Sequence of chain 1.B:
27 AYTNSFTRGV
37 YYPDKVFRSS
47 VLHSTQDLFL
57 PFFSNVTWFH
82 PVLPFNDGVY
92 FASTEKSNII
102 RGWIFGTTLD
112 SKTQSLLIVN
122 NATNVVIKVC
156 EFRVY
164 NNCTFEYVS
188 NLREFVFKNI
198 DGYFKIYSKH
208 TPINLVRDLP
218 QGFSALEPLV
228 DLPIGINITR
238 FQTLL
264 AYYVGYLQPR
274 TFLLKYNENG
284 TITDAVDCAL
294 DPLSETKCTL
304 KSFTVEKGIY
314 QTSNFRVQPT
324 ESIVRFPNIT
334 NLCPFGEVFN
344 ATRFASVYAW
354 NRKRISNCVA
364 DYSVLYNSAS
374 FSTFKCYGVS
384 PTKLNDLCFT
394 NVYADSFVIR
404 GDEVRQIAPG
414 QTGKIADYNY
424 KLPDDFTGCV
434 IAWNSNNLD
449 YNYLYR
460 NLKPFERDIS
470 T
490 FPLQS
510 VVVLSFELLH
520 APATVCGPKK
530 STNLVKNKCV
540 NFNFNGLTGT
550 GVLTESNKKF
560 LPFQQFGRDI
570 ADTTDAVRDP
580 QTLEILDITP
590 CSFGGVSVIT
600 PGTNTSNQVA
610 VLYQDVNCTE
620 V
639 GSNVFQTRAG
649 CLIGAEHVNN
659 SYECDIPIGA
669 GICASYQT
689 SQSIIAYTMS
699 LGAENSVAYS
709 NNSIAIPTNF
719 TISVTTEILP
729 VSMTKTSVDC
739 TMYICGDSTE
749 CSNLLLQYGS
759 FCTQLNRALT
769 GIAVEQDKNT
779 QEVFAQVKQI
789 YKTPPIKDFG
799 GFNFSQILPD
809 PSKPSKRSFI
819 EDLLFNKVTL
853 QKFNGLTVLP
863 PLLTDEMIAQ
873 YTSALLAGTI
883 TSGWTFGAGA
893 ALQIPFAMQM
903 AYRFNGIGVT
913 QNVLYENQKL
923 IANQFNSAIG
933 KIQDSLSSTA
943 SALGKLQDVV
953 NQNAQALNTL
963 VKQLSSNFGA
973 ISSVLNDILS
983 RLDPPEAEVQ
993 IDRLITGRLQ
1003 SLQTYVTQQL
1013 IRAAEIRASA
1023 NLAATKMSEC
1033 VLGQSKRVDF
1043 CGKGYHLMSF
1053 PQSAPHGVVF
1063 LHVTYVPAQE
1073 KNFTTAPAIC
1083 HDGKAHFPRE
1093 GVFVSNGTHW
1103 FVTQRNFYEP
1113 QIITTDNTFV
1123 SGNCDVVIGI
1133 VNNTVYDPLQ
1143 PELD

The protein below binds the small molecule below.
Small molecule (SMILES): CC(=O)N[C@H]1[C@H](O[C@H]2[C@H](O)[C@@H](NC(C)=O)CO[C@@H]2CO)O[C@H](CO)[C@@H](O)[C@@H]1O

Sequence of chain 1.C:
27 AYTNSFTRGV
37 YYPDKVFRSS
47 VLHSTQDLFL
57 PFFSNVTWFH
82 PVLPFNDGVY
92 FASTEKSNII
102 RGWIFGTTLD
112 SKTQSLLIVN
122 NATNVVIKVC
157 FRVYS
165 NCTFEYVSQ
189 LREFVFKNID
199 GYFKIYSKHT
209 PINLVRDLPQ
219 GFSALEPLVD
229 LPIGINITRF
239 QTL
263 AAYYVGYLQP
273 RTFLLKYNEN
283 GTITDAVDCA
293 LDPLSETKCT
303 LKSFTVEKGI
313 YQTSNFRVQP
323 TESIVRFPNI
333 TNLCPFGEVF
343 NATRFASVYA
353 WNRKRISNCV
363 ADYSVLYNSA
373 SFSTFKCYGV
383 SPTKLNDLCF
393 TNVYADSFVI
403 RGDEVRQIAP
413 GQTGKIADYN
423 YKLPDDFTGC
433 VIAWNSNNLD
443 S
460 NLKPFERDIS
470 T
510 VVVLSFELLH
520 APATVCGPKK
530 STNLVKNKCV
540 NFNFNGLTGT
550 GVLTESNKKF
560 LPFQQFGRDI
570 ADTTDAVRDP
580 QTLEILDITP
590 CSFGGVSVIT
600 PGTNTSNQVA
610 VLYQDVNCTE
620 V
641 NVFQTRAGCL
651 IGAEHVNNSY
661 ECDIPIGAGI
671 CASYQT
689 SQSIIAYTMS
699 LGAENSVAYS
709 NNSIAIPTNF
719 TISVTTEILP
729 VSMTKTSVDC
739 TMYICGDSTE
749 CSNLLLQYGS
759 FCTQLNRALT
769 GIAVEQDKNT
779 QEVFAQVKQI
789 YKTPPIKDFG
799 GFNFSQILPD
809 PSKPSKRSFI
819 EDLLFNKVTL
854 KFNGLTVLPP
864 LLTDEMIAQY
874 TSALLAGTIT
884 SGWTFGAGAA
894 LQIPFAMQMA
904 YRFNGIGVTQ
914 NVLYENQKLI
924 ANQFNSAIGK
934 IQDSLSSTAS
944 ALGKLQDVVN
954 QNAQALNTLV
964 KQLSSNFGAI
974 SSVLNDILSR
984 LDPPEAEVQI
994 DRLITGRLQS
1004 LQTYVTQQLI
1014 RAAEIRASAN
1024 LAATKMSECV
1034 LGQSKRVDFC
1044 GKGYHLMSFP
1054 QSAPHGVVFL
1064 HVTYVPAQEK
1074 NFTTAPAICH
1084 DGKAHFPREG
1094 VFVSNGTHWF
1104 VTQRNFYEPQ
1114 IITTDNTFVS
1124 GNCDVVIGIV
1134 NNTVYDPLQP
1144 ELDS

Binding-site contacts:
Ligand atom C8 contacts residue ASN709 of chain 1.C at 3.9 Å.
Ligand atom C5 contacts residue ASN709 of chain 1.C at 3.7 Å.
Ligand atom C2 contacts residue ASN709 of chain 1.C at 2.4 Å.
Ligand atom C3 contacts residue ASN709 of chain 1.C at 3.8 Å.
Ligand atom C1 contacts residue ASN709 of chain 1.C at 1.4 Å.
Ligand atom O5 contacts residue ASN709 of chain 1.C at 2.4 Å (h-bond).
Ligand atom C4 contacts residue ASN709 of chain 1.C at 4.2 Å.
Ligand atom C2 contacts residue ASP796 of chain 1.B at 4.0 Å.
Ligand atom O5 contacts residue ASP796 of chain 1.B at 3.9 Å.
Ligand atom N2 contacts residue ASN709 of chain 1.C at 2.9 Å (h-bond).
Ligand atom C7 contacts residue ASN709 of chain 1.C at 3.6 Å.
Ligand atom O7 contacts residue ASN709 of chain 1.C at 4.5 Å.
Ligand atom C1 contacts residue ASP796 of chain 1.B at 3.9 Å.
Ligand atom O7 contacts residue GLY1131 of chain 1.C at 3.6 Å.